Binding-site contacts:
Ligand atom O4 contacts residue MG1 of chain 1.Z at 4.2 Å.
Ligand atom C2 contacts residue MG1 of chain 1.Z at 3.0 Å.
Ligand atom O4 contacts residue THR244 of chain 1.D at 2.5 Å (h-bond).
Ligand atom O2 contacts residue ASP212 of chain 1.D at 2.9 Å (salt-bridge).
Ligand atom O2 contacts residue GLU188 of chain 1.D at 3.0 Å (salt-bridge).
Ligand atom C1 contacts residue THR244 of chain 1.D at 4.0 Å.
Ligand atom C2 contacts residue ASP212 of chain 1.D at 3.9 Å.
Ligand atom C1 contacts residue GLU188 of chain 1.D at 3.8 Å.
Ligand atom O2 contacts residue GLY211 of chain 1.D at 3.6 Å.
Ligand atom O4 contacts residue ARG210 of chain 1.D at 3.5 Å (salt-bridge).
Ligand atom O4 contacts residue ALA209 of chain 1.D at 3.4 Å.
Ligand atom O3 contacts residue ARG87 of chain 1.D at 3.9 Å.
Ligand atom O3 contacts residue THR244 of chain 1.D at 3.5 Å (h-bond).
Ligand atom O2 contacts residue MG1 of chain 1.Z at 2.3 Å.
Ligand atom O4 contacts residue ASP212 of chain 1.D at 4.0 Å.
Ligand atom C2 contacts residue ARG210 of chain 1.D at 4.4 Å.
Ligand atom O3 contacts residue MET276 of chain 1.D at 4.0 Å.
Ligand atom O1 contacts residue LYS186 of chain 1.D at 2.7 Å (salt-bridge).
Ligand atom O1 contacts residue MG1 of chain 1.Z at 2.2 Å.
Ligand atom C1 contacts residue MG1 of chain 1.Z at 3.0 Å.
Ligand atom C1 contacts residue LYS186 of chain 1.D at 3.6 Å.
Ligand atom O3 contacts residue LYS186 of chain 1.D at 3.8 Å.
Ligand atom O3 contacts residue MG1 of chain 1.Z at 4.3 Å.
Ligand atom C2 contacts residue GLY211 of chain 1.D at 3.7 Å.
Ligand atom O1 contacts residue GLU188 of chain 1.D at 3.2 Å (salt-bridge).
Ligand atom O1 contacts residue ASP212 of chain 1.D at 4.1 Å.
Ligand atom O4 contacts residue GLY211 of chain 1.D at 2.9 Å (h-bond).
Ligand atom O3 contacts residue MET207 of chain 1.D at 4.0 Å.
Ligand atom C2 contacts residue ALA209 of chain 1.D at 3.5 Å (hydrophobic).
Ligand atom O3 contacts residue ALA209 of chain 1.D at 4.2 Å.
Ligand atom C2 contacts residue THR244 of chain 1.D at 3.5 Å.
Ligand atom C1 contacts residue ALA209 of chain 1.D at 3.7 Å (hydrophobic).
Ligand atom O2 contacts residue ALA209 of chain 1.D at 3.8 Å.
Ligand atom C2 contacts residue GLU188 of chain 1.D at 3.7 Å.
Ligand atom O1 contacts residue ALA209 of chain 1.D at 4.1 Å.

This small molecule binds to this protein.
Small molecule (SMILES): O=C([O-])C(=O)[O-]

Sequence of chain 1.D:
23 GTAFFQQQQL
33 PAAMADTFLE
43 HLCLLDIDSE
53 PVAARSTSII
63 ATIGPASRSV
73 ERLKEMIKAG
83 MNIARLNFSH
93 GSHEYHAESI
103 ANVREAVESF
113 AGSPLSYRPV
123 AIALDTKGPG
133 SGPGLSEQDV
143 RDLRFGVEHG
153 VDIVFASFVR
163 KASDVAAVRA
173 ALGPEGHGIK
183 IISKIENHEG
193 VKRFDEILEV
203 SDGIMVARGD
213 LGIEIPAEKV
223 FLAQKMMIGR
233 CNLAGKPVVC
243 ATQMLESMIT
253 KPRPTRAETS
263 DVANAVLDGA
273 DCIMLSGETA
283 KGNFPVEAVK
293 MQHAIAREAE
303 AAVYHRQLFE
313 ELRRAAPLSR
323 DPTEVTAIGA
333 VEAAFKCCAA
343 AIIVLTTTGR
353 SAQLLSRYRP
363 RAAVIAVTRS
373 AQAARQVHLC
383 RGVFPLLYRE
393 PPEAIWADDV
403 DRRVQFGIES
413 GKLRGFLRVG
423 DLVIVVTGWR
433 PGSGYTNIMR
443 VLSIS